The small molecule below binds the protein below.
Small molecule (SMILES): CC(=O)N[C@@H]1[C@@H](O)[C@H](O)[C@@H](CO)O[C@H]1O

Binding-site contacts:
Ligand atom C2 contacts residue ASN19 of chain 1.A at 2.4 Å.
Ligand atom O5 contacts residue ASN19 of chain 1.A at 2.4 Å (h-bond).
Ligand atom C7 contacts residue ARG136 of chain 1.A at 4.2 Å.
Ligand atom O5 contacts residue SER21 of chain 1.A at 4.5 Å.
Ligand atom N2 contacts residue ASN19 of chain 1.A at 2.9 Å (h-bond).
Ligand atom C5 contacts residue VAL22 of chain 1.A at 4.4 Å (hydrophobic).
Ligand atom C8 contacts residue ASN19 of chain 1.A at 4.4 Å.
Ligand atom C3 contacts residue ASN19 of chain 1.A at 3.8 Å.
Ligand atom C6 contacts residue VAL22 of chain 1.A at 4.0 Å (hydrophobic).
Ligand atom C1 contacts residue ASN19 of chain 1.A at 1.4 Å.
Ligand atom O6 contacts residue LEU129 of chain 1.A at 4.1 Å.
Ligand atom C1 contacts residue VAL22 of chain 1.A at 4.4 Å (hydrophobic).
Ligand atom C7 contacts residue ASN19 of chain 1.A at 3.3 Å.
Ligand atom O5 contacts residue VAL22 of chain 1.A at 3.5 Å.
Ligand atom O7 contacts residue ASN19 of chain 1.A at 3.2 Å (h-bond).
Ligand atom O7 contacts residue ARG136 of chain 1.A at 3.4 Å.
Ligand atom C5 contacts residue ASN19 of chain 1.A at 3.7 Å.
Ligand atom C8 contacts residue ARG136 of chain 1.A at 4.2 Å.
Ligand atom O6 contacts residue VAL22 of chain 1.A at 4.0 Å.
Ligand atom O7 contacts residue GLU133 of chain 1.A at 4.4 Å.
Ligand atom C4 contacts residue ASN19 of chain 1.A at 4.2 Å.
Ligand atom C1 contacts residue SER21 of chain 1.A at 4.5 Å.

Sequence of chain 1.A:
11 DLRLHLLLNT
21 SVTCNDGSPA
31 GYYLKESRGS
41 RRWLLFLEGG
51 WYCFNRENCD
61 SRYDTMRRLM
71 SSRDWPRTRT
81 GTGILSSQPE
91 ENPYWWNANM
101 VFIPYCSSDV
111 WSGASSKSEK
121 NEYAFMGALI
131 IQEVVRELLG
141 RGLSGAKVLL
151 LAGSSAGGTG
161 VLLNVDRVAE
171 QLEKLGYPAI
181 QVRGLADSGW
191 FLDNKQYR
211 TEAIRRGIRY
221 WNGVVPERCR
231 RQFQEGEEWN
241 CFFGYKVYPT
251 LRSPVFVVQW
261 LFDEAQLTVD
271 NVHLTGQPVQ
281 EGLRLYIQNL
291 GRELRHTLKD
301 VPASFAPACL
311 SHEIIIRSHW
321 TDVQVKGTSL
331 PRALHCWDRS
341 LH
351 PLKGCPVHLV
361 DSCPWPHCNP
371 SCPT